Sequence of chain 1.A:
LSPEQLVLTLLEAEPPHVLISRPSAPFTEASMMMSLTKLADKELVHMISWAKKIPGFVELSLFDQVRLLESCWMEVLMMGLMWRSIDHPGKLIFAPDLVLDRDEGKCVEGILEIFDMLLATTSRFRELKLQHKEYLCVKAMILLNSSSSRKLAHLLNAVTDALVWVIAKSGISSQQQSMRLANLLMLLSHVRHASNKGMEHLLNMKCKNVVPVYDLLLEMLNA

Binding-site contacts:
Ligand atom CD1 contacts residue LEU230 of chain 1.A at 4.1 Å (hydrophobic).
Ligand atom N contacts residue LYS54 of chain 1.A at 3.6 Å.
Ligand atom CD contacts residue GLU233 of chain 1.A at 2.9 Å.
Ligand atom CD2 contacts residue LEU71 of chain 1.A at 3.8 Å (hydrophobic).
Ligand atom C contacts residue GLU233 of chain 1.A at 4.1 Å.
Ligand atom CB contacts residue ILE50 of chain 1.A at 3.9 Å (hydrophobic).
Ligand atom C contacts residue LYS54 of chain 1.A at 3.5 Å.
Ligand atom CB contacts residue GLU233 of chain 1.A at 2.9 Å.
Ligand atom C contacts residue ILE50 of chain 1.A at 4.0 Å (hydrophobic).
Ligand atom CA contacts residue GLU233 of chain 1.A at 3.7 Å.
Ligand atom CD1 contacts residue MET234 of chain 1.A at 4.2 Å (hydrophobic).
Ligand atom NZ contacts residue ASP229 of chain 1.A at 2.8 Å (salt-bridge).
Ligand atom CD2 contacts residue GLN67 of chain 1.A at 3.8 Å.
Ligand atom CB contacts residue GLU233 of chain 1.A at 3.1 Å.
Ligand atom O contacts residue LYS54 of chain 1.A at 2.6 Å (salt-bridge).
Ligand atom CE contacts residue GLU233 of chain 1.A at 3.8 Å.
Ligand atom CD1 contacts residue GLN67 of chain 1.A at 4.2 Å.
Ligand atom CA contacts residue LYS54 of chain 1.A at 4.2 Å.
Ligand atom CD2 contacts residue ILE50 of chain 1.A at 3.6 Å (hydrophobic).
Ligand atom N contacts residue GLU233 of chain 1.A at 3.6 Å (salt-bridge).
Ligand atom CG contacts residue GLU233 of chain 1.A at 2.9 Å.
Ligand atom CA contacts residue GLU233 of chain 1.A at 3.8 Å.
Ligand atom CD1 contacts residue ILE50 of chain 1.A at 3.4 Å (hydrophobic).
Ligand atom CD2 contacts residue PHE59 of chain 1.A at 4.2 Å (hydrophobic).
Ligand atom CG1 contacts residue LEU64 of chain 1.A at 4.1 Å (hydrophobic).
Ligand atom CD2 contacts residue GLU72 of chain 1.A at 3.7 Å.
Ligand atom O contacts residue LYS54 of chain 1.A at 2.7 Å (salt-bridge).
Ligand atom N contacts residue GLU233 of chain 1.A at 3.0 Å (salt-bridge).
Ligand atom CE contacts residue ASP229 of chain 1.A at 3.3 Å.
Ligand atom CD contacts residue ASP229 of chain 1.A at 3.3 Å.
Ligand atom O contacts residue ILE50 of chain 1.A at 4.0 Å.
Ligand atom CD contacts residue LEU230 of chain 1.A at 3.9 Å (hydrophobic).
Ligand atom CA contacts residue LYS54 of chain 1.A at 3.9 Å.
Ligand atom CD2 contacts residue VAL68 of chain 1.A at 3.8 Å (hydrophobic).
Ligand atom CD2 contacts residue MET234 of chain 1.A at 3.8 Å (hydrophobic).
Ligand atom CD1 contacts residue VAL68 of chain 1.A at 3.6 Å (hydrophobic).
Ligand atom C contacts residue LYS54 of chain 1.A at 3.5 Å.
Ligand atom N contacts residue ILE50 of chain 1.A at 4.1 Å.
Ligand atom CG contacts residue ILE50 of chain 1.A at 4.0 Å (hydrophobic).
Ligand atom CD1 contacts residue LEU71 of chain 1.A at 4.1 Å (hydrophobic).

The small molecule below binds the protein below.
Small molecule (SMILES): CC(C)C[C@H](NC(=O)[C@H](CCC(N)=O)NC(=O)[C@@H](NC(=O)[C@H](CC(C)C)NC(=O)[C@@H](N)CCCCN)C(C)C)C(=O)N[C@@H](CC(C)C)C(=O)N[C@H](C(=O)N[C@H](C(=O)N[C@H](C(=O)O)[C@@H](C)O)[C@@H](C)O)[C@@H](C)O